Sequence of chain 1.A:
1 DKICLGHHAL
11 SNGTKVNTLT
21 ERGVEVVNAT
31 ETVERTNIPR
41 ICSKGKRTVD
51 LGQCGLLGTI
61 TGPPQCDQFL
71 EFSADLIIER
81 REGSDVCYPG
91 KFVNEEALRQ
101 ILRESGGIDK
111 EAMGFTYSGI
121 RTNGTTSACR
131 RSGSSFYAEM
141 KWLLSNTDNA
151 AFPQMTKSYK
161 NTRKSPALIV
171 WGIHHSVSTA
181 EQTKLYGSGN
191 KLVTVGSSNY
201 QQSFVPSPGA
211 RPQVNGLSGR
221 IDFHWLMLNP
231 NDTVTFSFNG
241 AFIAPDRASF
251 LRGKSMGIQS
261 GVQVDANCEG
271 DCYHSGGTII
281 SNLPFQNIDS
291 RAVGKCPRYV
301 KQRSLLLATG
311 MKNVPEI

Binding-site contacts:
Ligand atom C7 contacts residue ASN123 of chain 1.A at 4.0 Å.
Ligand atom C6 contacts residue ASN123 of chain 1.A at 4.4 Å.
Ligand atom N2 contacts residue ASN123 of chain 1.A at 2.8 Å (h-bond).
Ligand atom C4 contacts residue ASN123 of chain 1.A at 3.7 Å.
Ligand atom C2 contacts residue ASN123 of chain 1.A at 2.5 Å.
Ligand atom O5 contacts residue ASN123 of chain 1.A at 2.4 Å (h-bond).
Ligand atom O3 contacts residue ASN123 of chain 1.A at 4.5 Å.
Ligand atom C3 contacts residue ASN123 of chain 1.A at 3.2 Å.
Ligand atom C1 contacts residue ASN123 of chain 1.A at 1.4 Å.
Ligand atom C5 contacts residue ARG121 of chain 1.A at 4.5 Å.
Ligand atom C5 contacts residue ASN123 of chain 1.A at 3.1 Å.

A small-molecule ligand and the protein it binds are described below.
Small molecule (SMILES): CC(=O)N[C@@H]1[C@@H](O)[C@H](O)[C@@H](CO)O[C@H]1O